This protein binds this small molecule.
Small molecule (SMILES): CC(=O)N[C@H]1[C@H](O[C@H]2[C@H](O)[C@@H](NC(C)=O)CO[C@@H]2CO)O[C@H](CO)[C@@H](O)[C@@H]1O

Binding-site contacts:
Ligand atom N2 contacts residue ASN1098 of chain 1.D at 3.0 Å (h-bond).
Ligand atom C7 contacts residue ASN1098 of chain 1.D at 3.6 Å.
Ligand atom O5 contacts residue ASN1098 of chain 1.D at 2.5 Å (h-bond).
Ligand atom C5 contacts residue HIS1101 of chain 1.D at 4.3 Å.
Ligand atom C3 contacts residue THR1100 of chain 1.D at 3.9 Å.
Ligand atom C3 contacts residue ASN1098 of chain 1.D at 3.9 Å.
Ligand atom C8 contacts residue HIS1101 of chain 1.D at 3.6 Å.
Ligand atom C7 contacts residue THR1100 of chain 1.D at 4.0 Å.
Ligand atom C6 contacts residue PHE1103 of chain 1.D at 4.0 Å (hydrophobic).
Ligand atom C8 contacts residue ASN1098 of chain 1.D at 4.1 Å.
Ligand atom C1 contacts residue ASN1098 of chain 1.D at 1.5 Å.
Ligand atom C1 contacts residue HIS1101 of chain 1.D at 4.2 Å.
Ligand atom C2 contacts residue THR1100 of chain 1.D at 3.9 Å.
Ligand atom C1 contacts residue THR1100 of chain 1.D at 4.1 Å.
Ligand atom O5 contacts residue PHE1103 of chain 1.D at 3.7 Å.
Ligand atom O3 contacts residue THR1100 of chain 1.D at 4.4 Å.
Ligand atom C1 contacts residue PHE1103 of chain 1.D at 4.2 Å (hydrophobic).
Ligand atom C3 contacts residue HIS1101 of chain 1.D at 4.3 Å.
Ligand atom C7 contacts residue HIS1101 of chain 1.D at 4.1 Å.
Ligand atom C8 contacts residue THR1100 of chain 1.D at 3.9 Å.
Ligand atom O7 contacts residue ASN1098 of chain 1.D at 3.8 Å.
Ligand atom C5 contacts residue ASN1098 of chain 1.D at 3.8 Å.
Ligand atom O7 contacts residue HIS1101 of chain 1.D at 3.7 Å.
Ligand atom C7 contacts residue GLY1099 of chain 1.D at 4.3 Å.
Ligand atom N2 contacts residue THR1100 of chain 1.D at 3.1 Å (h-bond).
Ligand atom C4 contacts residue ASN1098 of chain 1.D at 4.4 Å.
Ligand atom C8 contacts residue GLY1099 of chain 1.D at 3.7 Å.
Ligand atom C2 contacts residue ASN1098 of chain 1.D at 2.6 Å.
Ligand atom C5 contacts residue PHE1103 of chain 1.D at 4.1 Å (hydrophobic).

Sequence of chain 1.D:
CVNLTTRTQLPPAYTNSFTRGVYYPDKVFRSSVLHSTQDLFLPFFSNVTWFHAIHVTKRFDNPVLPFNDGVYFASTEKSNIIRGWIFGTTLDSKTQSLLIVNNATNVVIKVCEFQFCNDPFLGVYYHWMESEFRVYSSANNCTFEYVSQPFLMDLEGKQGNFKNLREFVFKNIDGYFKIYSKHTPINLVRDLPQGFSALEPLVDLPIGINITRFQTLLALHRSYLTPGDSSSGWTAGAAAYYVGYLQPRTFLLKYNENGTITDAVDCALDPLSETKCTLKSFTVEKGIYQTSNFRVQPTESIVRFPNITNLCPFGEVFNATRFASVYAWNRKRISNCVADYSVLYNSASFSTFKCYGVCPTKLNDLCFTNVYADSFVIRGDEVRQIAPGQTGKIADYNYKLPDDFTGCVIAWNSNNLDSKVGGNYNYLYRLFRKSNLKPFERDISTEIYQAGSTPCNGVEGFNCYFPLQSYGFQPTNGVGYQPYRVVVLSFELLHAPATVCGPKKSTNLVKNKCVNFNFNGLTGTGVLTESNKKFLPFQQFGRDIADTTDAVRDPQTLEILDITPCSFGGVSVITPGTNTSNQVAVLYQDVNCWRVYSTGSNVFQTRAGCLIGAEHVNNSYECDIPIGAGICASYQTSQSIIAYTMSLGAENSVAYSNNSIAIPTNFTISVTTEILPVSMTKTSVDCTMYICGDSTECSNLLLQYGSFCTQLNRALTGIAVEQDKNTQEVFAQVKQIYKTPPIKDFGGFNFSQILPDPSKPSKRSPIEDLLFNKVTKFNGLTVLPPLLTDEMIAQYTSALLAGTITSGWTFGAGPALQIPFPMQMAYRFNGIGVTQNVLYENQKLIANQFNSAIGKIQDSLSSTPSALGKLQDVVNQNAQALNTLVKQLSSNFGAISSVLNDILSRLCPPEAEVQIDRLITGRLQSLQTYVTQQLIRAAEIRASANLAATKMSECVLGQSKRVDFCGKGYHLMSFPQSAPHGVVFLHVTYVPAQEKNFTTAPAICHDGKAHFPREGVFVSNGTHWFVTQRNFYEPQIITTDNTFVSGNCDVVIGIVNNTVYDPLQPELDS